The protein below binds the small molecule below.
Small molecule (SMILES): OC[C@H]1OC[C@H](O)[C@@H](O)[C@@H]1O

Sequence of chain 1.A:
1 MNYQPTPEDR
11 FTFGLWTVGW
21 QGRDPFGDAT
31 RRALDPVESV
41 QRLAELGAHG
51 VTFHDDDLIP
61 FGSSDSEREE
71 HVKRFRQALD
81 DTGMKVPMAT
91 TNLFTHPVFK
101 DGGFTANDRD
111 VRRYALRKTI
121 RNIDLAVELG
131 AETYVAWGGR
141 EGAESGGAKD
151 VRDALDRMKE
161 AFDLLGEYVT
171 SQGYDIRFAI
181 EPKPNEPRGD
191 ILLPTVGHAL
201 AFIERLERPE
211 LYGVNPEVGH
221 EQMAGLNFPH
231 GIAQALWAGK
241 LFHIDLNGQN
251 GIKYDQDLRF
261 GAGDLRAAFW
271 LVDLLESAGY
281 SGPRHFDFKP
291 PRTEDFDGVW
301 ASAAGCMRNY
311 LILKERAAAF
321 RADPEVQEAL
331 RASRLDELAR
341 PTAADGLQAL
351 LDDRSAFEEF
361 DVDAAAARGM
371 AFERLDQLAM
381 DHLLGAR

Binding-site contacts:
Ligand atom C2 contacts residue TRP137 of chain 1.A at 3.4 Å (hydrophobic).
Ligand atom C1 contacts residue HIS54 of chain 1.A at 3.8 Å.
Ligand atom O4 contacts residue ASP245 of chain 1.A at 3.1 Å (salt-bridge).
Ligand atom O6 contacts residue VAL135 of chain 1.A at 3.4 Å.
Ligand atom C6 contacts residue HIS54 of chain 1.A at 3.0 Å.
Ligand atom C4 contacts residue MN1 of chain 1.D at 3.2 Å.
Ligand atom C6 contacts residue GLU181 of chain 1.A at 4.2 Å.
Ligand atom O6 contacts residue HIS54 of chain 1.A at 4.3 Å.
Ligand atom O6 contacts residue THR90 of chain 1.A at 3.7 Å.
Ligand atom C5 contacts residue GLU181 of chain 1.A at 4.3 Å.
Ligand atom C4 contacts residue TRP137 of chain 1.A at 4.4 Å (hydrophobic).
Ligand atom O3 contacts residue HIS220 of chain 1.A at 3.3 Å.
Ligand atom O3 contacts residue GLU181 of chain 1.A at 2.9 Å (salt-bridge).
Ligand atom C3 contacts residue GLU181 of chain 1.A at 4.0 Å.
Ligand atom O4 contacts residue GLU181 of chain 1.A at 2.5 Å (salt-bridge).
Ligand atom C6 contacts residue TRP137 of chain 1.A at 4.0 Å (hydrophobic).
Ligand atom C5 contacts residue HIS54 of chain 1.A at 3.4 Å.
Ligand atom C1 contacts residue PHE94 of chain 1.A at 3.7 Å (hydrophobic).
Ligand atom C4 contacts residue GLU181 of chain 1.A at 3.3 Å.
Ligand atom O6 contacts residue GLU181 of chain 1.A at 3.2 Å (salt-bridge).
Ligand atom C3 contacts residue ASP287 of chain 1.A at 3.0 Å.
Ligand atom O4 contacts residue MN1 of chain 1.D at 2.4 Å.
Ligand atom C2 contacts residue ASP287 of chain 1.A at 4.4 Å.
Ligand atom C2 contacts residue PHE26 of chain 3.A at 4.4 Å (hydrophobic).
Ligand atom O5 contacts residue HIS54 of chain 1.A at 2.9 Å (h-bond).
Ligand atom C1 contacts residue TRP137 of chain 1.A at 3.5 Å (hydrophobic).
Ligand atom O4 contacts residue ASP287 of chain 1.A at 3.1 Å (salt-bridge).
Ligand atom O3 contacts residue MN1 of chain 1.D at 2.5 Å.
Ligand atom O5 contacts residue PHE94 of chain 1.A at 3.8 Å.
Ligand atom O3 contacts residue GLU217 of chain 1.A at 3.4 Å (salt-bridge).
Ligand atom C4 contacts residue ASP287 of chain 1.A at 3.5 Å.
Ligand atom O2 contacts residue TRP137 of chain 1.A at 3.7 Å.
Ligand atom O5 contacts residue TRP137 of chain 1.A at 3.6 Å.
Ligand atom O6 contacts residue TRP137 of chain 1.A at 3.4 Å.
Ligand atom C5 contacts residue TRP16 of chain 1.A at 3.8 Å (hydrophobic).
Ligand atom O2 contacts residue PHE26 of chain 3.A at 3.1 Å.
Ligand atom C6 contacts residue THR90 of chain 1.A at 3.9 Å.
Ligand atom C3 contacts residue MN1 of chain 1.D at 3.1 Å.
Ligand atom O4 contacts residue TRP16 of chain 1.A at 4.2 Å.
Ligand atom O3 contacts residue ASP287 of chain 1.A at 3.0 Å (salt-bridge).

Sequence of chain 3.A:
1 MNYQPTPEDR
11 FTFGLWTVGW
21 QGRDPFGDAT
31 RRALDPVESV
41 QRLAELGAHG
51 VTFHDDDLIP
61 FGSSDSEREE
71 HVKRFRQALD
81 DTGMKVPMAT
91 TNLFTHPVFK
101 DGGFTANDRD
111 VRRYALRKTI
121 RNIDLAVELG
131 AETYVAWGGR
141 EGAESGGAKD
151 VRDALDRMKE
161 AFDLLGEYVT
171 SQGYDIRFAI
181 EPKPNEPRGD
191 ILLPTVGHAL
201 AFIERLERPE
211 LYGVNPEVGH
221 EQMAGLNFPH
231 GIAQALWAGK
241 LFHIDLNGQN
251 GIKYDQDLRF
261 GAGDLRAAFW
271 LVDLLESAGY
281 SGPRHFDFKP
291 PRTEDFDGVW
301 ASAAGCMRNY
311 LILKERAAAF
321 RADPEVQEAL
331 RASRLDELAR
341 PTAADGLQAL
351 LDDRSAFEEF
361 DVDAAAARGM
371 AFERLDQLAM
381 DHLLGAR